A small-molecule ligand and the protein it binds are described below.
Small molecule (SMILES): CC(C)C[C@@H](CO)NC(=O)[C@H](CC(C)C)NC(=O)[C@H](CC(C)C)NC(=O)OCc1ccccc1

Sequence of chain 1.H:
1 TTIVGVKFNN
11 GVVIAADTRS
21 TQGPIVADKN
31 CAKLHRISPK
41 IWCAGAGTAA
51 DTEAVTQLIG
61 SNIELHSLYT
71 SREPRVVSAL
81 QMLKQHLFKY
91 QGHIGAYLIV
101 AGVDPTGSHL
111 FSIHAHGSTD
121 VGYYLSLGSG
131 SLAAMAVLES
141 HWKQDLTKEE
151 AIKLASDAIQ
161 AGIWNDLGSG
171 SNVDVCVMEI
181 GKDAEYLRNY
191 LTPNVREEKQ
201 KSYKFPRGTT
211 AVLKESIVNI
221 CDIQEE

Binding-site contacts:
Ligand atom C19 contacts residue GLY47 of chain 1.N at 3.7 Å.
Ligand atom C12 contacts residue THR21 of chain 1.N at 3.9 Å.
Ligand atom N16 contacts residue THR1 of chain 1.N at 3.6 Å.
Ligand atom C2 contacts residue SER48 of chain 1.N at 4.0 Å.
Ligand atom O32 contacts residue ALA49 of chain 1.N at 3.1 Å (h-bond).
Ligand atom C18 contacts residue THR1 of chain 1.N at 2.9 Å.
Ligand atom C30 contacts residue THR20 of chain 1.N at 3.7 Å.
Ligand atom O34 contacts residue THR20 of chain 1.N at 3.6 Å.
Ligand atom C33 contacts residue HIS114 of chain 1.H at 3.6 Å.
Ligand atom C2 contacts residue HIS116 of chain 1.H at 4.0 Å.
Ligand atom N16 contacts residue GLY47 of chain 1.N at 3.0 Å (h-bond).
Ligand atom C6 contacts residue SER48 of chain 1.N at 3.7 Å.
Ligand atom C17 contacts residue LYS33 of chain 1.N at 3.9 Å.
Ligand atom O32 contacts residue GLY47 of chain 1.N at 4.0 Å.
Ligand atom C11 contacts residue THR21 of chain 1.N at 3.6 Å.
Ligand atom C20 contacts residue THR52 of chain 1.N at 3.8 Å.
Ligand atom C21 contacts residue THR20 of chain 1.N at 3.5 Å.
Ligand atom C22 contacts residue LYS33 of chain 1.N at 3.8 Å.
Ligand atom N13 contacts residue THR21 of chain 1.N at 3.1 Å (h-bond).
Ligand atom C20 contacts residue ALA49 of chain 1.N at 4.0 Å (hydrophobic).
Ligand atom C17 contacts residue GLY47 of chain 1.N at 4.0 Å.
Ligand atom O33 contacts residue GLY47 of chain 1.N at 3.5 Å (h-bond).
Ligand atom C1 contacts residue SER48 of chain 1.N at 3.4 Å.
Ligand atom C15 contacts residue GLY47 of chain 1.N at 3.7 Å.
Ligand atom C33 contacts residue THR22 of chain 1.N at 2.9 Å.
Ligand atom O33 contacts residue THR1 of chain 1.N at 2.4 Å (h-bond).
Ligand atom C27 contacts residue GLY47 of chain 1.N at 4.0 Å.
Ligand atom O32 contacts residue SER48 of chain 1.N at 3.8 Å.
Ligand atom C32 contacts residue HIS114 of chain 1.H at 3.9 Å.
Ligand atom C22 contacts residue THR1 of chain 1.N at 1.4 Å.
Ligand atom C20 contacts residue ARG45 of chain 1.N at 3.5 Å.
Ligand atom O34 contacts residue THR21 of chain 1.N at 3.1 Å (h-bond).
Ligand atom O8 contacts residue HIS114 of chain 1.H at 3.5 Å.
Ligand atom C7 contacts residue HIS116 of chain 1.H at 4.0 Å.
Ligand atom C14 contacts residue GLY47 of chain 1.N at 3.5 Å.
Ligand atom C17 contacts residue THR1 of chain 1.N at 2.4 Å.
Ligand atom C18 contacts residue GLY47 of chain 1.N at 3.8 Å.
Ligand atom C32 contacts residue SER118 of chain 1.H at 3.9 Å.
Ligand atom C31 contacts residue HIS114 of chain 1.H at 3.8 Å.
Ligand atom C18 contacts residue LYS33 of chain 1.N at 3.9 Å.

Sequence of chain 1.N:
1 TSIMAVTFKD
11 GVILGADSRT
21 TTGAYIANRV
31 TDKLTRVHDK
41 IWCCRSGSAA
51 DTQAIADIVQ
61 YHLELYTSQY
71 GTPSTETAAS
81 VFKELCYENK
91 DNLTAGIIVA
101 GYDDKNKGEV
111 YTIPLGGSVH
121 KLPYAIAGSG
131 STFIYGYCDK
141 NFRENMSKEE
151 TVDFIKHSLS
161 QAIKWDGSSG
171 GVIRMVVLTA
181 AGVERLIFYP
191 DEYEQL